Binding-site contacts:
Ligand atom N2 contacts residue ASN67 of chain 1.A at 3.0 Å (h-bond).
Ligand atom C4 contacts residue ASN67 of chain 1.A at 4.2 Å.
Ligand atom C3 contacts residue ARG37 of chain 1.A at 4.0 Å.
Ligand atom C7 contacts residue ARG37 of chain 1.A at 3.9 Å.
Ligand atom O7 contacts residue LEU39 of chain 1.A at 4.1 Å.
Ligand atom C7 contacts residue GLU122 of chain 1.A at 4.1 Å.
Ligand atom C3 contacts residue ASN67 of chain 1.A at 3.9 Å.
Ligand atom O7 contacts residue ASN67 of chain 1.A at 4.1 Å.
Ligand atom O3 contacts residue ARG37 of chain 1.A at 3.0 Å (salt-bridge).
Ligand atom C8 contacts residue VAL41 of chain 1.A at 4.0 Å (hydrophobic).
Ligand atom N2 contacts residue ARG37 of chain 1.A at 4.3 Å.
Ligand atom C7 contacts residue ASN67 of chain 1.A at 3.8 Å.
Ligand atom C2 contacts residue ASN67 of chain 1.A at 2.6 Å.
Ligand atom C8 contacts residue GLU124 of chain 1.A at 3.8 Å.
Ligand atom C8 contacts residue GLU122 of chain 1.A at 4.2 Å.
Ligand atom O7 contacts residue GLU122 of chain 1.A at 3.7 Å.
Ligand atom O5 contacts residue ASN67 of chain 1.A at 2.3 Å (h-bond).
Ligand atom C1 contacts residue ASN67 of chain 1.A at 1.4 Å.
Ligand atom C5 contacts residue ASN67 of chain 1.A at 3.6 Å.
Ligand atom O3 contacts residue LEU39 of chain 1.A at 4.2 Å.
Ligand atom C8 contacts residue GLY123 of chain 1.A at 3.7 Å.
Ligand atom C2 contacts residue ARG37 of chain 1.A at 4.0 Å.
Ligand atom C7 contacts residue LEU39 of chain 1.A at 4.3 Å (hydrophobic).
Ligand atom O7 contacts residue ARG37 of chain 1.A at 3.1 Å (salt-bridge).

This protein binds this small molecule.
Small molecule (SMILES): CC(=O)N[C@@H]1[C@@H](O)[C@H](O)[C@@H](CO)O[C@H]1O

Sequence of chain 1.A:
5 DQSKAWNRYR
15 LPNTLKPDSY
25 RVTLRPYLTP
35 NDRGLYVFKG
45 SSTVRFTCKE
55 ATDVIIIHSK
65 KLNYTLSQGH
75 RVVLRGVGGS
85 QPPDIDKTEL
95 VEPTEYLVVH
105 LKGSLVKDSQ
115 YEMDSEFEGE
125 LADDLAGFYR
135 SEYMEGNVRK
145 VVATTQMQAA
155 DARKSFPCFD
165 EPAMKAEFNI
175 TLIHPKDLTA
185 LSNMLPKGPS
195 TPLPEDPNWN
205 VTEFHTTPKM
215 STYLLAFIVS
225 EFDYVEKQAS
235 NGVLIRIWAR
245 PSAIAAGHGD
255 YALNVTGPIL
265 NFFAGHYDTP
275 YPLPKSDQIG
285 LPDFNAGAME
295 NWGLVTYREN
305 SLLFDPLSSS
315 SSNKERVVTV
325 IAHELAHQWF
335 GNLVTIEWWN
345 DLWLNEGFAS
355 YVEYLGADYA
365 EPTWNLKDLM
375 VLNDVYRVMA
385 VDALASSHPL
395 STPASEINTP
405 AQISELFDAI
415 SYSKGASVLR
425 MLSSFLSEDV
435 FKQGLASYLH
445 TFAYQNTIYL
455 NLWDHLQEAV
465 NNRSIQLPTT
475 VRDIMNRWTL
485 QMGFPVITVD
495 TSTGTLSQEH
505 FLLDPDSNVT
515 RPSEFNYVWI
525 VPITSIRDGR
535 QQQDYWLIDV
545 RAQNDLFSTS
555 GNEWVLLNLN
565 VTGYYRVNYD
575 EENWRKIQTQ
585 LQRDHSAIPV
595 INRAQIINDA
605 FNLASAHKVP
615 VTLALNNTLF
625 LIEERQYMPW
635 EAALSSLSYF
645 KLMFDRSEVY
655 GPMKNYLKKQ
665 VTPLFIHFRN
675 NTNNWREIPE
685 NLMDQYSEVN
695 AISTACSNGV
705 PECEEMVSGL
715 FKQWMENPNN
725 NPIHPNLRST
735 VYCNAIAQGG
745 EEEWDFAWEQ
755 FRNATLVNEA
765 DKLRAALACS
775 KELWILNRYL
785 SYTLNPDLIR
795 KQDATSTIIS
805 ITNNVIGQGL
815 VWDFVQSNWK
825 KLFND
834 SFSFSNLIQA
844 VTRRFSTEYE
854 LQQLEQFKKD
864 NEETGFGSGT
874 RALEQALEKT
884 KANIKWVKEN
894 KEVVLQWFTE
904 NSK